Sequence of chain 1.E:
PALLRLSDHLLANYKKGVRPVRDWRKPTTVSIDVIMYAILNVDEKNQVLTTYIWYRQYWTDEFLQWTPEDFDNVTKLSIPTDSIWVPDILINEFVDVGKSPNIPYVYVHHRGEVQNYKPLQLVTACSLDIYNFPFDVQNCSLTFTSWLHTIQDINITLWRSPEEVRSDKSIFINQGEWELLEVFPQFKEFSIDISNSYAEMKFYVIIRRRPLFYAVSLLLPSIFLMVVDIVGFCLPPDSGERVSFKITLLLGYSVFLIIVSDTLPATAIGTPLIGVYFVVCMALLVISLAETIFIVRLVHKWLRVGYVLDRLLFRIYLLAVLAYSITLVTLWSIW

The protein below binds the small molecule below.
Small molecule (SMILES): CC(=O)N[C@H]1[C@H](O[C@H]2[C@H](O)[C@@H](NC(C)=O)CO[C@@H]2CO)O[C@H](CO)[C@@H](O)[C@@H]1O

Binding-site contacts:
Ligand atom C1 contacts residue ASN139 of chain 1.E at 1.4 Å.
Ligand atom O7 contacts residue TYR204 of chain 1.E at 3.2 Å (h-bond).
Ligand atom C3 contacts residue ASN139 of chain 1.E at 3.8 Å.
Ligand atom N2 contacts residue ASN139 of chain 1.E at 3.0 Å (h-bond).
Ligand atom C5 contacts residue TYR204 of chain 1.E at 4.1 Å (hydrophobic).
Ligand atom C4 contacts residue ASN139 of chain 1.E at 4.2 Å.
Ligand atom O6 contacts residue PHE184 of chain 1.E at 4.4 Å.
Ligand atom C7 contacts residue ILE206 of chain 1.E at 4.2 Å (hydrophobic).
Ligand atom C5 contacts residue ASN139 of chain 1.E at 3.6 Å.
Ligand atom C3 contacts residue TYR204 of chain 1.E at 4.4 Å (hydrophobic).
Ligand atom O4 contacts residue TYR204 of chain 1.E at 4.0 Å.
Ligand atom C8 contacts residue TYR204 of chain 1.E at 4.3 Å (hydrophobic).
Ligand atom N2 contacts residue ILE206 of chain 1.E at 4.0 Å.
Ligand atom O7 contacts residue GLN186 of chain 1.E at 3.9 Å.
Ligand atom C7 contacts residue TYR204 of chain 1.E at 4.1 Å (hydrophobic).
Ligand atom C1 contacts residue TYR204 of chain 1.E at 4.5 Å (hydrophobic).
Ligand atom O6 contacts residue TYR204 of chain 1.E at 3.7 Å.
Ligand atom C2 contacts residue ASN139 of chain 1.E at 2.5 Å.
Ligand atom C8 contacts residue GLU182 of chain 1.E at 3.9 Å.
Ligand atom C7 contacts residue ASN139 of chain 1.E at 4.0 Å.
Ligand atom C8 contacts residue ILE206 of chain 1.E at 3.1 Å (hydrophobic).
Ligand atom O5 contacts residue ASN139 of chain 1.E at 2.3 Å (h-bond).